Sequence of chain 1.A:
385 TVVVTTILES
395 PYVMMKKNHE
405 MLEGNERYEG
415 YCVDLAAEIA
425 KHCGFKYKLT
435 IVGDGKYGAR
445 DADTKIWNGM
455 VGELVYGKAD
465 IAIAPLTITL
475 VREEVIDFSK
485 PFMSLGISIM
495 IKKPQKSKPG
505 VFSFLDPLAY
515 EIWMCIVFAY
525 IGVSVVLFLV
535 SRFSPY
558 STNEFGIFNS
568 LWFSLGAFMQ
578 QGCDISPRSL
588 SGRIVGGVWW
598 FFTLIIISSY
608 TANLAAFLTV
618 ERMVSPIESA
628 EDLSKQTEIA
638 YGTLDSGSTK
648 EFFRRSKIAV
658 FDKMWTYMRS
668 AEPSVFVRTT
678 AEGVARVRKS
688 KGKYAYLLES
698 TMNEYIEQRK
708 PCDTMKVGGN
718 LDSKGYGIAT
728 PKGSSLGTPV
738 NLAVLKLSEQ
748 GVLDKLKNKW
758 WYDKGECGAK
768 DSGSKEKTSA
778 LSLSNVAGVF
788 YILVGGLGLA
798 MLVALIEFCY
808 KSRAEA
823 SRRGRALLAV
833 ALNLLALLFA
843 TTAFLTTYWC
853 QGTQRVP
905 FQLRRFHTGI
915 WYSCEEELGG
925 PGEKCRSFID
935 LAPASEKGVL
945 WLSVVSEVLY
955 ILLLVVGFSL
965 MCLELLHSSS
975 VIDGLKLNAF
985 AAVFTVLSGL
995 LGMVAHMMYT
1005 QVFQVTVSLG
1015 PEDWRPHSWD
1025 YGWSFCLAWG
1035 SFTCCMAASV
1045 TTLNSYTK

Binding-site contacts:
Ligand atom NP3 contacts residue GLU696 of chain 1.A at 3.7 Å.
Ligand atom C05 contacts residue THR677 of chain 1.A at 4.1 Å.
Ligand atom C05 contacts residue TYR693 of chain 1.A at 4.1 Å (hydrophobic).
Ligand atom O18 contacts residue GLU696 of chain 1.A at 2.8 Å (salt-bridge).
Ligand atom O19 contacts residue THR677 of chain 1.A at 3.2 Å (h-bond).
Ligand atom O17 contacts residue PRO469 of chain 1.A at 3.7 Å.
Ligand atom O19 contacts residue TYR693 of chain 1.A at 3.3 Å (h-bond).
Ligand atom C04 contacts residue THR646 of chain 1.A at 3.2 Å.
Ligand atom C01 contacts residue PRO469 of chain 1.A at 3.9 Å (hydrophobic).
Ligand atom N15 contacts residue LEU695 of chain 1.A at 4.0 Å.
Ligand atom C03 contacts residue TYR441 of chain 1.A at 3.6 Å (hydrophobic).
Ligand atom O17 contacts residue SER645 of chain 1.A at 3.2 Å (h-bond).
Ligand atom C04 contacts residue GLU696 of chain 1.A at 3.4 Å.
Ligand atom N15 contacts residue GLU696 of chain 1.A at 3.6 Å.
Ligand atom C02 contacts residue PRO469 of chain 1.A at 3.8 Å (hydrophobic).
Ligand atom C02 contacts residue TYR441 of chain 1.A at 4.0 Å (hydrophobic).
Ligand atom O18 contacts residue SER645 of chain 1.A at 3.3 Å (h-bond).
Ligand atom O17 contacts residue LEU470 of chain 1.A at 3.9 Å.
Ligand atom C01 contacts residue ARG476 of chain 1.A at 3.5 Å.
Ligand atom NP3 contacts residue TYR441 of chain 1.A at 3.2 Å.
Ligand atom O16 contacts residue GLY644 of chain 1.A at 3.8 Å.
Ligand atom C02 contacts residue GLU696 of chain 1.A at 3.3 Å.
Ligand atom O17 contacts residue ARG476 of chain 1.A at 2.7 Å (salt-bridge).
Ligand atom O17 contacts residue GLU696 of chain 1.A at 4.1 Å.
Ligand atom N14 contacts residue GLU696 of chain 1.A at 4.0 Å.
Ligand atom O19 contacts residue LEU695 of chain 1.A at 3.5 Å.
Ligand atom C02 contacts residue SER645 of chain 1.A at 3.8 Å.
Ligand atom C01 contacts residue TYR441 of chain 1.A at 3.9 Å (hydrophobic).
Ligand atom O18 contacts residue THR646 of chain 1.A at 2.3 Å (h-bond).
Ligand atom O16 contacts residue TYR441 of chain 1.A at 3.3 Å.
Ligand atom NP3 contacts residue PRO469 of chain 1.A at 2.7 Å (h-bond).
Ligand atom O17 contacts residue THR471 of chain 1.A at 3.0 Å (h-bond).
Ligand atom O16 contacts residue SER645 of chain 1.A at 3.3 Å (h-bond).
Ligand atom C01 contacts residue SER645 of chain 1.A at 3.3 Å.
Ligand atom C01 contacts residue THR471 of chain 1.A at 3.9 Å.
Ligand atom O20 contacts residue LEU641 of chain 1.A at 3.9 Å.
Ligand atom C02 contacts residue THR471 of chain 1.A at 4.1 Å.
Ligand atom N15 contacts residue THR646 of chain 1.A at 3.5 Å (h-bond).
Ligand atom O16 contacts residue ARG476 of chain 1.A at 2.9 Å (salt-bridge).
Ligand atom O20 contacts residue THR677 of chain 1.A at 4.1 Å.

This protein binds this small molecule.
Small molecule (SMILES): N[C@@H](Cn1oc(=O)[nH]c1=O)C(=O)O